Sequence of chain 7.A:
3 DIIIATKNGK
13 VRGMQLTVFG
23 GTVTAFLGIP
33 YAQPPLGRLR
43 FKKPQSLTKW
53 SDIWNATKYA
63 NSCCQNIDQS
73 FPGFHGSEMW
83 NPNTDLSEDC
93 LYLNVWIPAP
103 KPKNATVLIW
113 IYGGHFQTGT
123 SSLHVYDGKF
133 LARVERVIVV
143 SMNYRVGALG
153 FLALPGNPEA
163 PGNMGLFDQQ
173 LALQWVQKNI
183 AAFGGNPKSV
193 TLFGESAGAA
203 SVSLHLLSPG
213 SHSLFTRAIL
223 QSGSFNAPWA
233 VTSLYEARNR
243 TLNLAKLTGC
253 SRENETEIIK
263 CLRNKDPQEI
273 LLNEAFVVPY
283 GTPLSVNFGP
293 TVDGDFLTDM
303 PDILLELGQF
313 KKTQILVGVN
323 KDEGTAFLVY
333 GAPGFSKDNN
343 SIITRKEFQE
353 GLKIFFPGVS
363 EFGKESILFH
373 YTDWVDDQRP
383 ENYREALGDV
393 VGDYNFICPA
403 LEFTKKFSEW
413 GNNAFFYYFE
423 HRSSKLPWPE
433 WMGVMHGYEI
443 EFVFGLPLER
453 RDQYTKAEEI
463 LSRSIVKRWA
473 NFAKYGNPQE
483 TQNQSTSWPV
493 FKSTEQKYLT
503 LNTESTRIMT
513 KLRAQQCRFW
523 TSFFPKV

A small-molecule ligand and the protein it binds are described below.
Small molecule (SMILES): CC(=O)N[C@@H]1[C@@H](O)[C@H](O)[C@@H](CO)O[C@H]1O

Binding-site contacts:
Ligand atom C1 contacts residue ASN57 of chain 7.A at 1.5 Å.
Ligand atom C4 contacts residue ARG14 of chain 7.A at 4.5 Å.
Ligand atom C7 contacts residue ASN57 of chain 7.A at 3.6 Å.
Ligand atom C8 contacts residue ASN57 of chain 7.A at 4.0 Å.
Ligand atom C3 contacts residue ASN57 of chain 7.A at 3.8 Å.
Ligand atom O5 contacts residue ASN57 of chain 7.A at 2.4 Å (h-bond).
Ligand atom O5 contacts residue ARG14 of chain 7.A at 4.3 Å.
Ligand atom C4 contacts residue ASN57 of chain 7.A at 4.4 Å.
Ligand atom C5 contacts residue ASN57 of chain 7.A at 3.8 Å.
Ligand atom C5 contacts residue ARG14 of chain 7.A at 4.3 Å.
Ligand atom O7 contacts residue ASN57 of chain 7.A at 4.4 Å.
Ligand atom O3 contacts residue ARG14 of chain 7.A at 4.5 Å.
Ligand atom N2 contacts residue ASN57 of chain 7.A at 3.0 Å (h-bond).
Ligand atom C3 contacts residue ARG14 of chain 7.A at 3.8 Å.
Ligand atom C1 contacts residue ARG14 of chain 7.A at 4.0 Å.
Ligand atom C2 contacts residue ASN57 of chain 7.A at 2.7 Å.